Binding-site contacts:
Ligand atom C17 contacts residue TYR97 of chain 1.B at 3.4 Å (hydrophobic).
Ligand atom O35 contacts residue HIS96 of chain 1.B at 3.2 Å (h-bond).
Ligand atom N16 contacts residue TYR97 of chain 1.B at 3.5 Å.
Ligand atom C36 contacts residue GLU63 of chain 1.B at 3.2 Å.
Ligand atom N16 contacts residue HIS96 of chain 1.B at 2.7 Å (h-bond).
Ligand atom S3 contacts residue ASP70 of chain 1.B at 3.3 Å (salt-bridge).
Ligand atom F47 contacts residue VAL104 of chain 1.B at 3.1 Å.
Ligand atom F47 contacts residue GLN100 of chain 1.B at 3.4 Å.
Ligand atom F26 contacts residue ARG69 of chain 1.B at 3.5 Å.
Ligand atom N1 contacts residue ASP70 of chain 1.B at 2.8 Å (salt-bridge).
Ligand atom C29 contacts residue ASP13 of chain 1.B at 3.5 Å.
Ligand atom C42 contacts residue GLU63 of chain 1.B at 3.5 Å.
Ligand atom C29 contacts residue GLY61 of chain 1.B at 3.5 Å.
Ligand atom F26 contacts residue MET73 of chain 1.B at 3.5 Å.
Ligand atom N1 contacts residue GLU64 of chain 1.B at 2.9 Å (salt-bridge).
Ligand atom C40 contacts residue GLU63 of chain 1.B at 3.3 Å.
Ligand atom C11 contacts residue GLU64 of chain 1.B at 3.3 Å.
Ligand atom C31 contacts residue ASP13 of chain 1.B at 3.3 Å.
Ligand atom C17 contacts residue HIS96 of chain 1.B at 3.5 Å.
Ligand atom C31 contacts residue GLY11 of chain 1.B at 3.3 Å.
Ligand atom C2 contacts residue ASP70 of chain 1.B at 3.5 Å.
Ligand atom C30 contacts residue ASP13 of chain 1.B at 3.4 Å.
Ligand atom N41 contacts residue GLU63 of chain 1.B at 2.8 Å (salt-bridge).
Ligand atom N34 contacts residue GLY61 of chain 1.B at 2.8 Å (h-bond).
Ligand atom C14 contacts residue TYR97 of chain 1.B at 3.5 Å (hydrophobic).
Ligand atom C33 contacts residue GLY61 of chain 1.B at 3.5 Å.
Ligand atom O35 contacts residue GLU63 of chain 1.B at 3.1 Å (salt-bridge).
Ligand atom F46 contacts residue HIS96 of chain 1.B at 3.0 Å.
Ligand atom N1 contacts residue TYR65 of chain 1.B at 3.4 Å.
Ligand atom N18 contacts residue TYR97 of chain 1.B at 3.3 Å (h-bond).
Ligand atom S3 contacts residue VAL104 of chain 1.B at 3.5 Å.
Ligand atom C15 contacts residue TYR97 of chain 1.B at 3.3 Å (hydrophobic).
Ligand atom N12 contacts residue GLU64 of chain 1.B at 3.1 Å (salt-bridge).
Ligand atom F24 contacts residue THR59 of chain 1.B at 3.4 Å.
Ligand atom C28 contacts residue GLY61 of chain 1.B at 3.2 Å.
Ligand atom C31 contacts residue TYR97 of chain 1.B at 3.5 Å (hydrophobic).
Ligand atom C32 contacts residue ASP13 of chain 1.B at 3.4 Å.
Ligand atom F24 contacts residue ARG69 of chain 1.B at 3.0 Å.
Ligand atom C17 contacts residue GLU63 of chain 1.B at 3.5 Å.
Ligand atom N34 contacts residue ASP13 of chain 1.B at 2.9 Å (salt-bridge).

Sequence of chain 1.B:
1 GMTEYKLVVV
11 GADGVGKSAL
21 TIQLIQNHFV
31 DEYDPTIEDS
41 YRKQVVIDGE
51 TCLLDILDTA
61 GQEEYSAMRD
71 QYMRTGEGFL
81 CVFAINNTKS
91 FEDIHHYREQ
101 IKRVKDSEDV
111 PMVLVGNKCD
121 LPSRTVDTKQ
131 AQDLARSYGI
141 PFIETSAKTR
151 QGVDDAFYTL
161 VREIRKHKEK

A protein and the small-molecule ligand that binds it are described below.
Small molecule (SMILES): N#Cc1c(N)sc2c(F)ccc(-c3c(C(F)(F)F)cc4c(N5C[C@H]6CC[C@@H](C5)N6)nc(OC[C@@]56CCCN5C[C@H](F)C6)nc4c3F)c12